The protein below binds the small molecule below.
Small molecule (SMILES): OC[C@H]1O[C@](CO)(O[C@H]2O[C@H](CO)[C@@H](O)[C@H](O)[C@H]2O)[C@@H](O)[C@@H]1O

Binding-site contacts:
Ligand atom O3 contacts residue THR5 of chain 1.A at 3.6 Å.
Ligand atom O5 contacts residue GLY29 of chain 1.A at 4.3 Å.
Ligand atom C3 contacts residue SER1 of chain 1.A at 4.1 Å.
Ligand atom O2 contacts residue THR5 of chain 1.A at 3.6 Å (h-bond).
Ligand atom O3 contacts residue SER1 of chain 1.A at 2.9 Å.
Ligand atom C5 contacts residue GLY29 of chain 1.A at 4.0 Å.
Ligand atom O1 contacts residue THR5 of chain 1.A at 3.6 Å.
Ligand atom O6 contacts residue LYS30 of chain 1.A at 3.1 Å (salt-bridge).
Ligand atom C2 contacts residue THR5 of chain 1.A at 3.8 Å.
Ligand atom C2 contacts residue SER1 of chain 1.A at 4.3 Å.
Ligand atom O4 contacts residue THR5 of chain 1.A at 3.8 Å.
Ligand atom O3 contacts residue THR4 of chain 1.A at 4.3 Å.
Ligand atom O1 contacts residue SER28 of chain 1.A at 3.1 Å (h-bond).
Ligand atom O2 contacts residue SER28 of chain 1.A at 3.4 Å.
Ligand atom O3 contacts residue ASP3 of chain 1.A at 4.3 Å.
Ligand atom C1 contacts residue SER1 of chain 1.A at 3.8 Å.
Ligand atom C1 contacts residue LYS30 of chain 1.A at 4.1 Å.
Ligand atom C3 contacts residue THR5 of chain 1.A at 3.1 Å.
Ligand atom C1 contacts residue SER28 of chain 1.A at 4.2 Å.
Ligand atom C1 contacts residue SER28 of chain 1.A at 3.7 Å.
Ligand atom C5 contacts residue SER28 of chain 1.A at 3.5 Å.
Ligand atom O6 contacts residue SER28 of chain 1.A at 3.7 Å.
Ligand atom O6 contacts residue GLY29 of chain 1.A at 4.2 Å.
Ligand atom C6 contacts residue SER28 of chain 1.A at 4.0 Å.
Ligand atom C5 contacts residue LYS30 of chain 1.A at 4.3 Å.
Ligand atom O2 contacts residue THR27 of chain 1.A at 4.4 Å.
Ligand atom C2 contacts residue SER28 of chain 1.A at 4.3 Å.
Ligand atom O5 contacts residue LYS30 of chain 1.A at 4.0 Å.
Ligand atom C1 contacts residue THR5 of chain 1.A at 4.3 Å.
Ligand atom O2 contacts residue SER28 of chain 1.A at 3.5 Å.
Ligand atom C4 contacts residue THR5 of chain 1.A at 4.0 Å.
Ligand atom O1 contacts residue LYS30 of chain 1.A at 3.8 Å.
Ligand atom C6 contacts residue LYS30 of chain 1.A at 3.3 Å.
Ligand atom O5 contacts residue SER28 of chain 1.A at 2.7 Å (h-bond).
Ligand atom O5 contacts residue SER1 of chain 1.A at 4.1 Å.
Ligand atom O4 contacts residue GLY29 of chain 1.A at 4.5 Å.

Sequence of chain 1.A:
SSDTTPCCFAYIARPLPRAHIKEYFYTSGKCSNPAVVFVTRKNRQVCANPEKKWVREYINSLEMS